Binding-site contacts:
Ligand atom C2 contacts residue ASN239 of chain 1.C at 2.5 Å.
Ligand atom N2 contacts residue ASN239 of chain 1.C at 2.9 Å (h-bond).
Ligand atom C4 contacts residue ASN239 of chain 1.C at 4.3 Å.
Ligand atom C3 contacts residue ASN239 of chain 1.C at 3.8 Å.
Ligand atom C5 contacts residue ASN239 of chain 1.C at 3.7 Å.
Ligand atom C2 contacts residue LEU238 of chain 1.C at 4.5 Å (hydrophobic).
Ligand atom O7 contacts residue ASN239 of chain 1.C at 4.4 Å.
Ligand atom C7 contacts residue ASN239 of chain 1.C at 4.0 Å.
Ligand atom C1 contacts residue ASN239 of chain 1.C at 1.5 Å.
Ligand atom C7 contacts residue MET237 of chain 1.C at 3.2 Å (hydrophobic).
Ligand atom O7 contacts residue MET237 of chain 1.C at 3.0 Å (h-bond).
Ligand atom O5 contacts residue ASN239 of chain 1.C at 2.5 Å (h-bond).
Ligand atom C8 contacts residue MET237 of chain 1.C at 3.4 Å (hydrophobic).
Ligand atom O7 contacts residue LEU238 of chain 1.C at 3.8 Å.
Ligand atom N2 contacts residue MET237 of chain 1.C at 4.0 Å.

This small molecule binds to this protein.
Small molecule (SMILES): CC(=O)N[C@@H]1[C@@H](O)[C@H](O)[C@@H](CO)O[C@H]1O

Sequence of chain 1.C:
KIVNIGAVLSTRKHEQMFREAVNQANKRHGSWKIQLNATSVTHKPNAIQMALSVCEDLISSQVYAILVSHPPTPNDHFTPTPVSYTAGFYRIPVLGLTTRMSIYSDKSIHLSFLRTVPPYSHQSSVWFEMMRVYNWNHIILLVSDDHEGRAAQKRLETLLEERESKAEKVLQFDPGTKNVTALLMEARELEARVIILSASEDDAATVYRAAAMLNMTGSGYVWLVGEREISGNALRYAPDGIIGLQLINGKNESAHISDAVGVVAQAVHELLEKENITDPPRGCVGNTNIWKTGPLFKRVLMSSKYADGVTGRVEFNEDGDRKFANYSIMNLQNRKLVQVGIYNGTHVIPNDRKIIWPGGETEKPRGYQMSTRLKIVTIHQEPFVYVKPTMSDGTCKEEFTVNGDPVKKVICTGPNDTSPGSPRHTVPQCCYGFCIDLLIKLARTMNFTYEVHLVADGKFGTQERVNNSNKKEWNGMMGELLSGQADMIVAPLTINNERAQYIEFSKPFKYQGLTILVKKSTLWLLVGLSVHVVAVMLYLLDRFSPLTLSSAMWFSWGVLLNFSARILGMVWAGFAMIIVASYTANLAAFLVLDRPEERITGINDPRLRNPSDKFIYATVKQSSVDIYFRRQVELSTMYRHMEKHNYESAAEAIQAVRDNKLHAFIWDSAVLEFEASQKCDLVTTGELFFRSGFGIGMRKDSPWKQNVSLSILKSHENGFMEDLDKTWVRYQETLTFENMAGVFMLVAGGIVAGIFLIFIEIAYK